The small molecule below binds the protein below.
Small molecule (SMILES): CC1(C)[C@@H]2[C@@H](C(=O)N[C@@H](C[C@@H]3CCNC3=O)[C@@H](O)C(N)=O)N(C(=O)CCc3ccccc3)C[C@@H]21

Binding-site contacts:
Ligand atom O4 contacts residue CYS145 of chain 1.A at 3.0 Å (h-bond).
Ligand atom C19 contacts residue HIS41 of chain 1.A at 3.5 Å.
Ligand atom C13 contacts residue GLN192 of chain 1.A at 3.7 Å.
Ligand atom N2 contacts residue CYS145 of chain 1.A at 3.2 Å (h-bond).
Ligand atom C19 contacts residue CYS145 of chain 1.A at 1.8 Å (hydrophobic).
Ligand atom C25 contacts residue GLU166 of chain 1.A at 3.5 Å.
Ligand atom C21 contacts residue CYS145 of chain 1.A at 3.1 Å (hydrophobic).
Ligand atom C6 contacts residue MET165 of chain 1.A at 3.3 Å (hydrophobic).
Ligand atom C17 contacts residue GLN189 of chain 1.A at 3.4 Å.
Ligand atom C20 contacts residue GLY143 of chain 1.A at 3.6 Å.
Ligand atom C20 contacts residue CYS145 of chain 1.A at 2.7 Å (hydrophobic).
Ligand atom C15 contacts residue PRO168 of chain 1.A at 3.6 Å (hydrophobic).
Ligand atom C18 contacts residue CYS145 of chain 1.A at 2.7 Å (hydrophobic).
Ligand atom O2 contacts residue MET165 of chain 1.A at 3.3 Å.
Ligand atom N2 contacts residue HIS164 of chain 1.A at 3.0 Å (h-bond).
Ligand atom C7 contacts residue HIS41 of chain 1.A at 3.5 Å.
Ligand atom O4 contacts residue SER144 of chain 1.A at 3.1 Å (h-bond).
Ligand atom C15 contacts residue THR190 of chain 1.A at 3.5 Å.
Ligand atom O4 contacts residue GLY143 of chain 1.A at 2.7 Å (h-bond).
Ligand atom C10 contacts residue GLU166 of chain 1.A at 3.5 Å.
Ligand atom C20 contacts residue ASN142 of chain 1.A at 3.7 Å.
Ligand atom C7 contacts residue TYR54 of chain 1.A at 3.6 Å (hydrophobic).
Ligand atom O4 contacts residue ASN142 of chain 1.A at 3.7 Å.
Ligand atom C6 contacts residue ASP187 of chain 1.A at 3.7 Å.
Ligand atom C2 contacts residue HIS164 of chain 1.A at 3.5 Å.
Ligand atom C11 contacts residue GLU166 of chain 1.A at 3.5 Å.
Ligand atom O5 contacts residue GLU166 of chain 1.A at 3.5 Å.
Ligand atom O5 contacts residue HIS163 of chain 1.A at 2.8 Å (h-bond).
Ligand atom C6 contacts residue ARG188 of chain 1.A at 3.7 Å.
Ligand atom N4 contacts residue GLU166 of chain 1.A at 3.3 Å (salt-bridge).
Ligand atom O3 contacts residue HIS41 of chain 1.A at 2.5 Å (h-bond).
Ligand atom C7 contacts residue ASP187 of chain 1.A at 3.7 Å.
Ligand atom C14 contacts residue THR190 of chain 1.A at 3.1 Å.
Ligand atom O5 contacts residue PHE140 of chain 1.A at 3.5 Å.
Ligand atom O2 contacts residue GLU166 of chain 1.A at 2.9 Å (salt-bridge).
Ligand atom C8 contacts residue GLN189 of chain 1.A at 3.5 Å.
Ligand atom N3 contacts residue ASN142 of chain 1.A at 3.6 Å.
Ligand atom C14 contacts residue PRO168 of chain 1.A at 3.7 Å (hydrophobic).
Ligand atom O3 contacts residue CYS145 of chain 1.A at 2.7 Å (h-bond).
Ligand atom N4 contacts residue PHE140 of chain 1.A at 3.3 Å (h-bond).

Sequence of chain 1.A:
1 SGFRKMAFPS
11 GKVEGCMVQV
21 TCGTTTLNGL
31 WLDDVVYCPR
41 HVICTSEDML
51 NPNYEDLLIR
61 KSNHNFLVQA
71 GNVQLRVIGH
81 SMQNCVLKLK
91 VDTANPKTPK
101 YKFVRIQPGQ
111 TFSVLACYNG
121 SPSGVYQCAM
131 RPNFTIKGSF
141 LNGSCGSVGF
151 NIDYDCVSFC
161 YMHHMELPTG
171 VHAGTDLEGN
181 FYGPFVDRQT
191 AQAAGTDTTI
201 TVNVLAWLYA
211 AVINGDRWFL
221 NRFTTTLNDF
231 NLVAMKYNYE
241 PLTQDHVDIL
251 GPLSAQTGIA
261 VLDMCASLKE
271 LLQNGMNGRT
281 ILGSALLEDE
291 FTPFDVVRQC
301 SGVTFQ

Sequence of chain 2.A:
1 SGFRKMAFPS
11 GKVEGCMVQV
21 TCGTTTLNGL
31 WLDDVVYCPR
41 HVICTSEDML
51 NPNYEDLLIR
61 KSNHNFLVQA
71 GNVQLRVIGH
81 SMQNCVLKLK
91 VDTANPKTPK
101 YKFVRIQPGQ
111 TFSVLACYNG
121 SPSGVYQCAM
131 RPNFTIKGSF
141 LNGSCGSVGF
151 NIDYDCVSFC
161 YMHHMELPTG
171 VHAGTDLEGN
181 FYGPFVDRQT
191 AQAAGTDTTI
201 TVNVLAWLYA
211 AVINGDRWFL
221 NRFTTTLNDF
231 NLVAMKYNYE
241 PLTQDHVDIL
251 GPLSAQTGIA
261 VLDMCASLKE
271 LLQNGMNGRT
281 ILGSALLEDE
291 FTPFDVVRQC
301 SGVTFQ